The small molecule below binds the protein below.
Small molecule (SMILES): Cc1ccc(S(=O)(=O)NC(=O)NN2C[C@H]3CCC[C@H]3C2)cc1

Binding-site contacts:
Ligand atom C21 contacts residue LEU54 of chain 1.B at 3.6 Å (hydrophobic).
Ligand atom S1 contacts residue NAP1 of chain 1.E at 4.1 Å.
Ligand atom C13 contacts residue LEU54 of chain 1.B at 4.0 Å (hydrophobic).
Ligand atom C8 contacts residue ASN167 of chain 1.B at 3.4 Å.
Ligand atom C12 contacts residue NAP1 of chain 1.E at 2.6 Å.
Ligand atom C22 contacts residue TRP227 of chain 1.B at 3.9 Å (hydrophobic).
Ligand atom O3 contacts residue NAP1 of chain 1.E at 4.0 Å.
Ligand atom C17 contacts residue TRP227 of chain 1.B at 3.5 Å (hydrophobic).
Ligand atom O4 contacts residue TYR24 of chain 1.B at 3.3 Å.
Ligand atom C9 contacts residue TRP86 of chain 1.B at 3.9 Å (hydrophobic).
Ligand atom O2 contacts residue HIS117 of chain 1.B at 2.8 Å (h-bond).
Ligand atom S1 contacts residue PHE306 of chain 1.B at 3.6 Å.
Ligand atom C22 contacts residue LEU54 of chain 1.B at 4.0 Å (hydrophobic).
Ligand atom N6 contacts residue LEU54 of chain 1.B at 3.6 Å.
Ligand atom N6 contacts residue NAP1 of chain 1.E at 4.0 Å.
Ligand atom C20 contacts residue TRP227 of chain 1.B at 3.2 Å (hydrophobic).
Ligand atom C21 contacts residue TYR24 of chain 1.B at 3.4 Å (hydrophobic).
Ligand atom C15 contacts residue NAP1 of chain 1.E at 3.2 Å.
Ligand atom N6 contacts residue HIS117 of chain 1.B at 3.7 Å.
Ligand atom N5 contacts residue HIS117 of chain 1.B at 4.1 Å.
Ligand atom C19 contacts residue LEU54 of chain 1.B at 3.8 Å (hydrophobic).
Ligand atom O2 contacts residue NAP1 of chain 1.E at 3.0 Å.
Ligand atom C19 contacts residue TRP227 of chain 1.B at 3.7 Å (hydrophobic).
Ligand atom O4 contacts residue PHE306 of chain 1.B at 3.9 Å.
Ligand atom C11 contacts residue TRP86 of chain 1.B at 3.9 Å (hydrophobic).
Ligand atom O2 contacts residue TYR55 of chain 1.B at 2.4 Å (h-bond).
Ligand atom O3 contacts residue PHE306 of chain 1.B at 2.4 Å.
Ligand atom C18 contacts residue LEU54 of chain 1.B at 3.8 Å (hydrophobic).
Ligand atom N5 contacts residue NAP1 of chain 1.E at 3.8 Å.
Ligand atom N7 contacts residue NAP1 of chain 1.E at 3.2 Å.
Ligand atom N7 contacts residue TYR55 of chain 1.B at 3.8 Å.
Ligand atom C14 contacts residue MET120 of chain 1.B at 3.7 Å (hydrophobic).
Ligand atom C15 contacts residue HIS117 of chain 1.B at 3.6 Å.
Ligand atom C15 contacts residue TYR55 of chain 1.B at 3.5 Å (hydrophobic).
Ligand atom C8 contacts residue NAP1 of chain 1.E at 3.4 Å.
Ligand atom C12 contacts residue ASN167 of chain 1.B at 3.8 Å.
Ligand atom C18 contacts residue TYR24 of chain 1.B at 3.3 Å (hydrophobic).
Ligand atom C11 contacts residue SER118 of chain 1.B at 4.1 Å.
Ligand atom C10 contacts residue ASN167 of chain 1.B at 3.8 Å.
Ligand atom C12 contacts residue HIS117 of chain 1.B at 4.0 Å.

Sequence of chain 1.B:
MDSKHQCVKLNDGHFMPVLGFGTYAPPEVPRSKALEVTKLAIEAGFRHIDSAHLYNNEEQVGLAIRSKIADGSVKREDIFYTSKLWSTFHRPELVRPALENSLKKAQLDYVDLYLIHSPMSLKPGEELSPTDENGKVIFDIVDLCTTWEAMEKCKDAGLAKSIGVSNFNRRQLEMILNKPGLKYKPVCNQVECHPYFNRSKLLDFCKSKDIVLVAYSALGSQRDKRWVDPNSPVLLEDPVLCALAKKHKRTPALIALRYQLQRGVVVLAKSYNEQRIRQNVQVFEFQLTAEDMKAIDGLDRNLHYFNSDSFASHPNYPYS